Binding-site contacts:
Ligand atom C1B contacts residue ARG45 of chain 2.A at 4.1 Å.
Ligand atom O2C contacts residue TRP44 of chain 2.A at 3.3 Å.
Ligand atom O1 contacts residue ARG43 of chain 2.A at 3.6 Å.
Ligand atom O12 contacts residue ARG45 of chain 2.A at 2.8 Å (salt-bridge).
Ligand atom O53 contacts residue LYS148 of chain 2.A at 3.3 Å (salt-bridge).
Ligand atom P5 contacts residue LYS154 of chain 2.A at 3.7 Å.
Ligand atom O1B contacts residue ARG45 of chain 2.A at 3.1 Å.
Ligand atom O1 contacts residue TRP44 of chain 2.A at 3.6 Å.
Ligand atom O13 contacts residue TRP44 of chain 2.A at 3.5 Å.
Ligand atom C1A contacts residue TRP44 of chain 2.A at 3.6 Å (hydrophobic).
Ligand atom O43 contacts residue LYS154 of chain 2.A at 3.3 Å (salt-bridge).
Ligand atom O53 contacts residue ILE42 of chain 2.A at 3.9 Å.
Ligand atom O53 contacts residue ARG151 of chain 2.A at 3.6 Å.
Ligand atom O1B contacts residue LEU48 of chain 2.A at 3.8 Å.
Ligand atom O2 contacts residue ARG43 of chain 2.A at 3.2 Å (salt-bridge).
Ligand atom O12 contacts residue ARG43 of chain 2.A at 3.5 Å (salt-bridge).
Ligand atom O52 contacts residue LYS154 of chain 2.A at 3.2 Å (salt-bridge).
Ligand atom O4 contacts residue LYS154 of chain 2.A at 4.0 Å.
Ligand atom O11 contacts residue ARG43 of chain 2.A at 3.3 Å (salt-bridge).
Ligand atom O51 contacts residue ARG151 of chain 2.A at 2.8 Å (salt-bridge).
Ligand atom C3B contacts residue LEU48 of chain 2.A at 4.1 Å (hydrophobic).
Ligand atom O11 contacts residue ARG45 of chain 2.A at 4.0 Å.
Ligand atom O43 contacts residue GLN157 of chain 2.A at 3.8 Å.
Ligand atom O12 contacts residue TRP44 of chain 2.A at 4.0 Å.
Ligand atom O1A contacts residue TRP44 of chain 2.A at 3.6 Å.
Ligand atom O52 contacts residue ARG151 of chain 2.A at 3.3 Å (salt-bridge).
Ligand atom P4 contacts residue LYS154 of chain 2.A at 4.0 Å.
Ligand atom O6 contacts residue TRP44 of chain 2.A at 3.4 Å.
Ligand atom C2 contacts residue ARG43 of chain 2.A at 4.1 Å.
Ligand atom C1B contacts residue LEU48 of chain 2.A at 4.1 Å (hydrophobic).
Ligand atom P5 contacts residue ARG151 of chain 2.A at 3.3 Å.
Ligand atom O51 contacts residue LYS154 of chain 2.A at 3.4 Å (salt-bridge).
Ligand atom C4A contacts residue PHE140 of chain 3.A at 3.8 Å (hydrophobic).
Ligand atom P1 contacts residue ARG43 of chain 2.A at 3.9 Å.
Ligand atom O3C contacts residue ARG45 of chain 2.A at 4.0 Å.
Ligand atom O53 contacts residue ASP41 of chain 2.A at 3.5 Å (salt-bridge).
Ligand atom P1 contacts residue ARG45 of chain 2.A at 4.0 Å.
Ligand atom O6 contacts residue ARG43 of chain 2.A at 3.7 Å.
Ligand atom O5 contacts residue LYS154 of chain 2.A at 3.8 Å.
Ligand atom O51 contacts residue LYS153 of chain 2.A at 3.3 Å (salt-bridge).

Sequence of chain 2.A:
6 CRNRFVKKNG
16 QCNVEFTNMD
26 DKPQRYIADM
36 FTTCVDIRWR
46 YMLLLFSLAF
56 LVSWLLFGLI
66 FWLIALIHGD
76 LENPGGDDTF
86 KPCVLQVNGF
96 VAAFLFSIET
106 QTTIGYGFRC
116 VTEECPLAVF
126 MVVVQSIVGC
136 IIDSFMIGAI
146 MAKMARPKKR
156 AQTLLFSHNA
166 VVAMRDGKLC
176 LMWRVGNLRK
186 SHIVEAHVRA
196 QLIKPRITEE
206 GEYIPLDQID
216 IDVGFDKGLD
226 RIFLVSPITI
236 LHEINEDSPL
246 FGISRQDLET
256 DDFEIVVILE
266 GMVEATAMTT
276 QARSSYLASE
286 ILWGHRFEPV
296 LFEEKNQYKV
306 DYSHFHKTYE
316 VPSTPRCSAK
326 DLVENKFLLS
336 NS

Sequence of chain 3.A:
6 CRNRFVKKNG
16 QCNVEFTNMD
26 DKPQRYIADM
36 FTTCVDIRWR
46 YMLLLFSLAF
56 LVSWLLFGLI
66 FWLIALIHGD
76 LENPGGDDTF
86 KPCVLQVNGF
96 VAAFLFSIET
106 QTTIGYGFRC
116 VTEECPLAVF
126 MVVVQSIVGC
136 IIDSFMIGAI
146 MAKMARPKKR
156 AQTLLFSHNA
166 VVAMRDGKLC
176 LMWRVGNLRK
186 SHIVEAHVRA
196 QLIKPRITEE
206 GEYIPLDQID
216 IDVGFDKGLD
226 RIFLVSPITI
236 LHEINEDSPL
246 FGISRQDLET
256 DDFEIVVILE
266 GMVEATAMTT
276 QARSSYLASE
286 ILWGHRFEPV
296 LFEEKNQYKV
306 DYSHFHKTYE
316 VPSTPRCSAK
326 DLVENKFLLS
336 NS

The small molecule below binds the protein below.
Small molecule (SMILES): CCCCCCCC(=O)OC[C@H](COP(=O)(O)O[C@@H]1[C@H](O)[C@H](O)[C@@H](OP(=O)(O)O)[C@H](OP(=O)(O)O)[C@H]1O)OC(=O)CCCCCCC